Sequence of chain 1.C:
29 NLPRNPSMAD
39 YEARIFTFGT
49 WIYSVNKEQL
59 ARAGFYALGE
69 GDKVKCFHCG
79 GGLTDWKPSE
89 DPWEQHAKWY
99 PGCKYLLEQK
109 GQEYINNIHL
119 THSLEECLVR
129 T

Binding-site contacts:
Ligand atom CAA contacts residue GLN93 of chain 1.C at 3.3 Å.
Ligand atom CAZ contacts residue GLY80 of chain 1.C at 3.8 Å.
Ligand atom NAW contacts residue GLY80 of chain 1.C at 3.5 Å (h-bond).
Ligand atom CB contacts residue THR82 of chain 1.C at 3.0 Å.
Ligand atom CBG contacts residue LEU81 of chain 1.C at 3.9 Å (hydrophobic).
Ligand atom CAV contacts residue TYR98 of chain 1.C at 3.3 Å (hydrophobic).
Ligand atom CAJ contacts residue GLY80 of chain 1.C at 3.7 Å.
Ligand atom CBG contacts residue GLY80 of chain 1.C at 3.4 Å.
Ligand atom CAJ contacts residue LYS71 of chain 1.C at 4.0 Å.
Ligand atom CAN contacts residue LEU81 of chain 1.C at 3.6 Å (hydrophobic).
Ligand atom CB contacts residue GLU88 of chain 1.C at 3.8 Å.
Ligand atom CBF contacts residue TRP97 of chain 1.C at 3.7 Å (hydrophobic).
Ligand atom O contacts residue TRP97 of chain 1.C at 3.0 Å (h-bond).
Ligand atom OAE contacts residue LEU81 of chain 1.C at 3.6 Å.
Ligand atom CAG contacts residue LYS73 of chain 1.C at 3.5 Å.
Ligand atom CBA contacts residue LEU81 of chain 1.C at 3.9 Å (hydrophobic).
Ligand atom N contacts residue ASP83 of chain 1.C at 3.5 Å (salt-bridge).
Ligand atom C contacts residue THR82 of chain 1.C at 3.4 Å.
Ligand atom CAU contacts residue TRP97 of chain 1.C at 3.4 Å (hydrophobic).
Ligand atom CAI contacts residue GLY80 of chain 1.C at 3.8 Å.
Ligand atom CBG contacts residue TYR98 of chain 1.C at 3.7 Å (hydrophobic).
Ligand atom CB contacts residue ASP83 of chain 1.C at 3.6 Å.
Ligand atom CAA contacts residue TRP84 of chain 1.C at 3.7 Å (hydrophobic).
Ligand atom CAN contacts residue THR82 of chain 1.C at 3.1 Å.
Ligand atom CA contacts residue GLU88 of chain 1.C at 3.7 Å.
Ligand atom NAX contacts residue THR82 of chain 1.C at 2.9 Å (h-bond).
Ligand atom OAF contacts residue ASP83 of chain 1.C at 3.9 Å.
Ligand atom CAZ contacts residue TYR98 of chain 1.C at 4.0 Å (hydrophobic).
Ligand atom OAE contacts residue THR82 of chain 1.C at 3.2 Å (h-bond).
Ligand atom CAI contacts residue LYS73 of chain 1.C at 3.8 Å.
Ligand atom CAG contacts residue GLY80 of chain 1.C at 3.6 Å.
Ligand atom CA contacts residue ASP83 of chain 1.C at 3.4 Å.
Ligand atom CAJ contacts residue LEU81 of chain 1.C at 3.5 Å (hydrophobic).
Ligand atom CAA contacts residue LEU81 of chain 1.C at 3.6 Å (hydrophobic).
Ligand atom CA contacts residue THR82 of chain 1.C at 3.1 Å.
Ligand atom CB contacts residue TRP84 of chain 1.C at 3.5 Å (hydrophobic).
Ligand atom O contacts residue GLN93 of chain 1.C at 3.4 Å (h-bond).
Ligand atom CAN contacts residue GLY80 of chain 1.C at 3.7 Å.
Ligand atom CAJ contacts residue THR82 of chain 1.C at 3.3 Å.
Ligand atom N contacts residue GLU88 of chain 1.C at 2.5 Å (salt-bridge).

A protein and the small-molecule ligand that binds it are described below.
Small molecule (SMILES): CC[C@H](N)C(=O)N[C@@H]1C(=O)N2[C@@H](CC[C@@H]1CO)CC[C@H]2C(=O)NC(c1ccccc1)c1ccccc1